The small molecule below binds the protein below.
Small molecule (SMILES): CC(=O)N[C@@H]1[C@@H](O)[C@H](O)[C@@H](CO)O[C@H]1O

Sequence of chain 1.C:
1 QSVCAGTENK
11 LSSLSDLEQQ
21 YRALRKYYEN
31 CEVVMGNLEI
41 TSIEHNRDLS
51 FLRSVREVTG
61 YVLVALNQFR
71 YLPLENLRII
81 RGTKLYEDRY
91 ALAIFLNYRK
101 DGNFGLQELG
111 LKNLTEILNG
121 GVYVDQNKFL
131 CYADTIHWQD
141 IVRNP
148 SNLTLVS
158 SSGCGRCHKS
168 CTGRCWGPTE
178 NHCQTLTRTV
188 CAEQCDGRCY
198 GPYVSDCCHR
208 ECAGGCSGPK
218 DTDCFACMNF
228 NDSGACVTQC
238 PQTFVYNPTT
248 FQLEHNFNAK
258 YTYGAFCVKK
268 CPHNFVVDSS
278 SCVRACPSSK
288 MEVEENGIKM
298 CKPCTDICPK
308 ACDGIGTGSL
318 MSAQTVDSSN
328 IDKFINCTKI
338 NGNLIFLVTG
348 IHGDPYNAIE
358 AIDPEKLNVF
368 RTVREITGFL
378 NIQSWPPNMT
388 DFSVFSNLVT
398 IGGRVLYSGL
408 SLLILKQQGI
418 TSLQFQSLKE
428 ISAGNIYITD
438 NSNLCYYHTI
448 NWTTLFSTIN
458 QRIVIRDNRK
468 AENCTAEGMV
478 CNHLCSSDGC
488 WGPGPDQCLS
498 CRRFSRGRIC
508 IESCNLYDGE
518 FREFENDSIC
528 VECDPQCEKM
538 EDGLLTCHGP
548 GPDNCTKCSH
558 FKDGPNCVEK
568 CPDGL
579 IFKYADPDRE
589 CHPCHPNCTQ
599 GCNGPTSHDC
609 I

Binding-site contacts:
Ligand atom C7 contacts residue ALA223 of chain 1.C at 4.5 Å (hydrophobic).
Ligand atom O6 contacts residue ASN228 of chain 1.C at 4.3 Å.
Ligand atom N2 contacts residue ASN228 of chain 1.C at 3.2 Å (h-bond).
Ligand atom C7 contacts residue CYS224 of chain 1.C at 4.0 Å (hydrophobic).
Ligand atom C2 contacts residue ASN228 of chain 1.C at 2.6 Å.
Ligand atom C1 contacts residue ASN228 of chain 1.C at 1.5 Å.
Ligand atom O7 contacts residue PHE222 of chain 1.C at 4.5 Å.
Ligand atom C1 contacts residue GLY231 of chain 1.C at 3.7 Å.
Ligand atom C4 contacts residue ASN228 of chain 1.C at 4.3 Å.
Ligand atom O6 contacts residue GLY231 of chain 1.C at 4.3 Å.
Ligand atom C8 contacts residue ALA223 of chain 1.C at 3.8 Å (hydrophobic).
Ligand atom O7 contacts residue CYS224 of chain 1.C at 4.2 Å.
Ligand atom N2 contacts residue GLY231 of chain 1.C at 4.4 Å.
Ligand atom C5 contacts residue GLY231 of chain 1.C at 4.2 Å.
Ligand atom O5 contacts residue GLY231 of chain 1.C at 4.0 Å.
Ligand atom C8 contacts residue CYS233 of chain 1.C at 3.9 Å (hydrophobic).
Ligand atom C4 contacts residue GLN1 of chain 1.C at 3.8 Å.
Ligand atom C5 contacts residue ASN228 of chain 1.C at 3.7 Å.
Ligand atom O7 contacts residue ALA223 of chain 1.C at 4.3 Å.
Ligand atom C8 contacts residue CYS224 of chain 1.C at 3.9 Å (hydrophobic).
Ligand atom C3 contacts residue ASN228 of chain 1.C at 3.9 Å.
Ligand atom C6 contacts residue GLN1 of chain 1.C at 4.3 Å.
Ligand atom O5 contacts residue PHE263 of chain 1.C at 4.4 Å.
Ligand atom C7 contacts residue PHE222 of chain 1.C at 4.5 Å (hydrophobic).
Ligand atom C8 contacts residue CYS221 of chain 1.C at 3.4 Å (hydrophobic).
Ligand atom C7 contacts residue ASN228 of chain 1.C at 3.6 Å.
Ligand atom C8 contacts residue PHE222 of chain 1.C at 3.9 Å (hydrophobic).
Ligand atom O7 contacts residue ASN228 of chain 1.C at 3.6 Å (h-bond).
Ligand atom O5 contacts residue ASN228 of chain 1.C at 2.3 Å (h-bond).
Ligand atom O4 contacts residue GLN1 of chain 1.C at 3.9 Å.
Ligand atom O3 contacts residue GLN1 of chain 1.C at 4.5 Å.